Sequence of chain 12.A:
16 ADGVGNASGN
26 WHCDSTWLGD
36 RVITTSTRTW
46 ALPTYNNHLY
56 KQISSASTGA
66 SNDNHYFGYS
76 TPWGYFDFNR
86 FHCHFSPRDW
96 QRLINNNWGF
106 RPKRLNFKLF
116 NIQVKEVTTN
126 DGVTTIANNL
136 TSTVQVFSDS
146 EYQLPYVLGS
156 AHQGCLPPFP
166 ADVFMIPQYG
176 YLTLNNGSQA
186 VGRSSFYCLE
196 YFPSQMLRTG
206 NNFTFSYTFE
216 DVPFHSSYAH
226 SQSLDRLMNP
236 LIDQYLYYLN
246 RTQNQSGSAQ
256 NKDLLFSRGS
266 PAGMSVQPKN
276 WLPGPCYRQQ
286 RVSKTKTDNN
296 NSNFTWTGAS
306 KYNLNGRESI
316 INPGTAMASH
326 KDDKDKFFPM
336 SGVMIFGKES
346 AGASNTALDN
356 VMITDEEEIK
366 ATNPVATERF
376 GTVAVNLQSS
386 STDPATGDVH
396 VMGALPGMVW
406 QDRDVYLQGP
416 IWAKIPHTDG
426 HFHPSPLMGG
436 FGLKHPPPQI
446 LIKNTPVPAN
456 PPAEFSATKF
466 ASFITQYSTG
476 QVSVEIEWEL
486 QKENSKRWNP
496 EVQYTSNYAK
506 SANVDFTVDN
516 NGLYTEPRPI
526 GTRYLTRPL

Sequence of chain 15.A:
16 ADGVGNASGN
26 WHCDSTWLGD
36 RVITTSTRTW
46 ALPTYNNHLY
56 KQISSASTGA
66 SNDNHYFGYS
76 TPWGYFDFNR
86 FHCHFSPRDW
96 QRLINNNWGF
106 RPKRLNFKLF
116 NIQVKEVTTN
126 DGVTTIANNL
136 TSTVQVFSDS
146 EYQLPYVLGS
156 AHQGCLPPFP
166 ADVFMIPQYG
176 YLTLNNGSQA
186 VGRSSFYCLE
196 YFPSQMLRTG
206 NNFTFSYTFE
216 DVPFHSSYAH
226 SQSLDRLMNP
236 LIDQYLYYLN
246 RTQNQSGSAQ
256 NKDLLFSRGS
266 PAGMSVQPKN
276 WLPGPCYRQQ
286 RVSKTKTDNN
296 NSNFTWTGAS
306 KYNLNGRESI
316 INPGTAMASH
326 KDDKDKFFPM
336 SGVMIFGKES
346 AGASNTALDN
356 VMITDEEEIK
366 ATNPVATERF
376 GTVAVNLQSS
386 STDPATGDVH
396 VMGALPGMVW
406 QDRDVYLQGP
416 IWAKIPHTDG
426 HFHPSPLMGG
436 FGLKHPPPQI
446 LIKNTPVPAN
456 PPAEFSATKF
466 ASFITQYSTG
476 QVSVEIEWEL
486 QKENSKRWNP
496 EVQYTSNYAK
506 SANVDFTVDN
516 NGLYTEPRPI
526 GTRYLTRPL

This protein binds this small molecule.
Small molecule (SMILES): Nc1ccnc(=O)[nH]1

Binding-site contacts:
Ligand atom C2 contacts residue HIS428 of chain 15.A at 3.8 Å.
Ligand atom C6 contacts residue HIS428 of chain 15.A at 3.9 Å.
Ligand atom C4 contacts residue HIS426 of chain 12.A at 3.6 Å.
Ligand atom C5 contacts residue PHE427 of chain 15.A at 3.9 Å (hydrophobic).
Ligand atom O2 contacts residue TRP405 of chain 15.A at 4.5 Å.
Ligand atom C4 contacts residue CYT1 of chain 17.B at 4.1 Å.
Ligand atom C6 contacts residue PHE427 of chain 15.A at 4.4 Å (hydrophobic).
Ligand atom N4 contacts residue CYT1 of chain 17.B at 3.0 Å.
Ligand atom C4 contacts residue PHE427 of chain 12.A at 4.0 Å (hydrophobic).
Ligand atom O2 contacts residue HIS426 of chain 12.A at 2.9 Å (h-bond).
Ligand atom O2 contacts residue HIS428 of chain 15.A at 3.5 Å (h-bond).
Ligand atom C5 contacts residue CYT1 of chain 15.B at 3.0 Å.
Ligand atom N4 contacts residue HIS426 of chain 12.A at 3.8 Å.
Ligand atom N4 contacts residue PHE427 of chain 12.A at 3.2 Å.
Ligand atom N4 contacts residue PHE427 of chain 15.A at 4.4 Å.
Ligand atom N3 contacts residue PHE427 of chain 12.A at 4.2 Å.
Ligand atom C4 contacts residue CYT1 of chain 15.B at 4.2 Å.
Ligand atom C2 contacts residue HIS426 of chain 12.A at 3.2 Å.
Ligand atom O2 contacts residue GLY425 of chain 12.A at 3.4 Å.
Ligand atom N1 contacts residue HIS428 of chain 15.A at 3.2 Å (h-bond).
Ligand atom N3 contacts residue HIS426 of chain 12.A at 2.6 Å (h-bond).
Ligand atom C6 contacts residue CYT1 of chain 15.B at 3.4 Å.
Ligand atom N4 contacts residue HIS428 of chain 12.A at 4.0 Å.
Ligand atom C4 contacts residue PHE427 of chain 15.A at 4.2 Å (hydrophobic).